Sequence of chain 1.J:
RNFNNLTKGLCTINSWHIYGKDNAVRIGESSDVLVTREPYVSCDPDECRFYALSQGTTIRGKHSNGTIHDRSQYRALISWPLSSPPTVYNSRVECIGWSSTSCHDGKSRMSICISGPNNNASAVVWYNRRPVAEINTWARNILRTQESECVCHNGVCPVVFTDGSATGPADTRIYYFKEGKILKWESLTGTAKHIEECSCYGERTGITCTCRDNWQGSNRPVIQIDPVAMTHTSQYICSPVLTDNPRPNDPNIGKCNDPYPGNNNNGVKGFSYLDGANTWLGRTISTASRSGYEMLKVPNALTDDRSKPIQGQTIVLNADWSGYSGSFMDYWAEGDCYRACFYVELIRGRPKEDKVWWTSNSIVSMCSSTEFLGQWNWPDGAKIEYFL

Sequence of chain 1.A:
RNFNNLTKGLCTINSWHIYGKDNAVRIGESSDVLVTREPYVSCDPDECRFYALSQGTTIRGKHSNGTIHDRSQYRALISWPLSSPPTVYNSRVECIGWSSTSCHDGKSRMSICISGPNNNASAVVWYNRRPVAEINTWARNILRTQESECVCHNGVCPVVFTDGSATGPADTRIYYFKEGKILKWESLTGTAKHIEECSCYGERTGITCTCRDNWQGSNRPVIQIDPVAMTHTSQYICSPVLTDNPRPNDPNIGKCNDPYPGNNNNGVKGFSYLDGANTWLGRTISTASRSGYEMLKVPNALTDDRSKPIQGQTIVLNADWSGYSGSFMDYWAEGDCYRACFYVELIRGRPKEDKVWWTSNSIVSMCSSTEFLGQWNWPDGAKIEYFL

This protein binds this small molecule.
Small molecule (SMILES): CC(=O)N[C@H]1[C@H](O[C@H]2[C@H](O)[C@@H](NC(C)=O)CO[C@@H]2CO)O[C@H](CO)[C@@H](O[C@@H]2O[C@H](CO[C@H]3O[C@H](CO[C@H]4O[C@H](CO)[C@@H](O)[C@H](O)[C@@H]4O)[C@@H](O)[C@H](O[C@H]4O[C@H](CO)[C@@H](O)[C@H](O)[C@@H]4O)[C@@H]3O)[C@@H](O)[C@H](O[C@H]3O[C@H](CO)[C@@H](O)[C@H](O)[C@@H]3O[C@H]3O[C@H](CO)[C@@H](O)[C@H](O)[C@@H]3O[C@H]3O[C@H](CO)[C@@H](O)[C@H](O)[C@@H]3O)[C@@H]2O)[C@@H]1O

Binding-site contacts:
Ligand atom O3 contacts residue ASN290 of chain 1.A at 2.8 Å (h-bond).
Ligand atom O6 contacts residue ILE326 of chain 1.A at 2.8 Å (h-bond).
Ligand atom C6 contacts residue ILE351 of chain 1.A at 3.6 Å (hydrophobic).
Ligand atom C1 contacts residue ASN161 of chain 1.J at 1.4 Å.
Ligand atom O2 contacts residue ASN290 of chain 1.A at 3.0 Å (h-bond).
Ligand atom O5 contacts residue ARG324 of chain 1.A at 3.8 Å.
Ligand atom C3 contacts residue GLY353 of chain 1.A at 3.4 Å.
Ligand atom C3 contacts residue ASN290 of chain 1.A at 3.7 Å.
Ligand atom O6 contacts residue ILE351 of chain 1.A at 3.6 Å.
Ligand atom C7 contacts residue ASN161 of chain 1.J at 3.2 Å.
Ligand atom C8 contacts residue ASN160 of chain 1.J at 3.6 Å.
Ligand atom C2 contacts residue ASN161 of chain 1.J at 2.4 Å.
Ligand atom C3 contacts residue ASN161 of chain 1.J at 3.7 Å.
Ligand atom C3 contacts residue GLU335 of chain 1.A at 3.5 Å.
Ligand atom O5 contacts residue GLN416 of chain 1.A at 3.7 Å.
Ligand atom O3 contacts residue GLU335 of chain 1.A at 2.7 Å (salt-bridge).
Ligand atom O3 contacts residue GLY353 of chain 1.A at 3.3 Å (h-bond).
Ligand atom O4 contacts residue THR328 of chain 1.A at 3.7 Å.
Ligand atom O3 contacts residue ARG324 of chain 1.A at 3.3 Å (salt-bridge).
Ligand atom O3 contacts residue ASP291 of chain 1.A at 2.9 Å (salt-bridge).
Ligand atom C6 contacts residue ILE326 of chain 1.A at 3.4 Å (hydrophobic).
Ligand atom C4 contacts residue THR328 of chain 1.A at 3.8 Å.
Ligand atom O4 contacts residue ARG324 of chain 1.A at 3.7 Å.
Ligand atom C6 contacts residue ARG288 of chain 1.A at 3.8 Å.
Ligand atom C8 contacts residue PHE413 of chain 1.A at 3.7 Å (hydrophobic).
Ligand atom C6 contacts residue LEU414 of chain 1.A at 3.2 Å (hydrophobic).
Ligand atom N2 contacts residue ASN161 of chain 1.J at 2.8 Å (h-bond).
Ligand atom O4 contacts residue SER95 of chain 1.K at 2.6 Å (h-bond).
Ligand atom O7 contacts residue ASN161 of chain 1.J at 3.3 Å (h-bond).
Ligand atom O4 contacts residue GLY353 of chain 1.A at 3.8 Å.
Ligand atom O2 contacts residue GLY353 of chain 1.A at 3.4 Å.
Ligand atom C5 contacts residue ASN161 of chain 1.J at 3.7 Å.
Ligand atom O6 contacts residue LYS349 of chain 1.A at 3.7 Å.
Ligand atom C2 contacts residue ASN290 of chain 1.A at 3.8 Å.
Ligand atom O6 contacts residue SER27 of chain 1.K at 3.6 Å (h-bond).
Ligand atom O4 contacts residue ASP291 of chain 1.A at 3.7 Å.
Ligand atom O4 contacts residue ARG288 of chain 1.A at 3.4 Å (salt-bridge).
Ligand atom O5 contacts residue ASN161 of chain 1.J at 2.4 Å (h-bond).
Ligand atom O5 contacts residue GLY415 of chain 1.A at 3.4 Å.
Ligand atom O4 contacts residue GLU335 of chain 1.A at 3.1 Å (salt-bridge).

Sequence of chain 1.K:
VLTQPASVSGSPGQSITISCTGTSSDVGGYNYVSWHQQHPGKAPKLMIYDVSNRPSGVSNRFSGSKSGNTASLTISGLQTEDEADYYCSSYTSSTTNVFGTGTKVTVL